Sequence of chain 4.A:
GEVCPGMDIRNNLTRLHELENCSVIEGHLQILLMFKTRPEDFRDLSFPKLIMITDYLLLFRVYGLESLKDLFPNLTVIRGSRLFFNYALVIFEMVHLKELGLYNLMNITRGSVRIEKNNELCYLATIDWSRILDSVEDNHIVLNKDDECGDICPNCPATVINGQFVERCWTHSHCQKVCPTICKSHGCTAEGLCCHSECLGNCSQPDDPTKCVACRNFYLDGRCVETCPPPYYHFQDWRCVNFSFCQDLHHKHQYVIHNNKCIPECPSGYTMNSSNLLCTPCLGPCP

Binding-site contacts:
Ligand atom N2 contacts residue ASN215 of chain 4.A at 3.0 Å (h-bond).
Ligand atom C8 contacts residue LYS190 of chain 4.A at 3.5 Å.
Ligand atom O6 contacts residue SER217 of chain 4.A at 4.1 Å.
Ligand atom C5 contacts residue CYS216 of chain 4.A at 4.2 Å (hydrophobic).
Ligand atom C5 contacts residue ASN215 of chain 4.A at 3.6 Å.
Ligand atom C3 contacts residue ASN215 of chain 4.A at 3.8 Å.
Ligand atom O5 contacts residue VAL226 of chain 4.A at 4.2 Å.
Ligand atom C2 contacts residue ASN108 of chain 4.A at 3.9 Å.
Ligand atom C4 contacts residue ASN215 of chain 4.A at 4.2 Å.
Ligand atom C8 contacts residue ASN108 of chain 4.A at 3.3 Å.
Ligand atom O5 contacts residue ASN215 of chain 4.A at 2.3 Å (h-bond).
Ligand atom C7 contacts residue ASN108 of chain 4.A at 3.6 Å.
Ligand atom C7 contacts residue LYS190 of chain 4.A at 3.8 Å.
Ligand atom O6 contacts residue VAL226 of chain 4.A at 4.3 Å.
Ligand atom O7 contacts residue LYS190 of chain 4.A at 3.2 Å.
Ligand atom C6 contacts residue SER217 of chain 4.A at 3.9 Å.
Ligand atom C6 contacts residue CYS216 of chain 4.A at 4.2 Å (hydrophobic).
Ligand atom C1 contacts residue CYS216 of chain 4.A at 4.4 Å (hydrophobic).
Ligand atom C7 contacts residue ASN215 of chain 4.A at 3.6 Å.
Ligand atom N2 contacts residue ASN108 of chain 4.A at 2.9 Å (h-bond).
Ligand atom C1 contacts residue ASN215 of chain 4.A at 1.4 Å.
Ligand atom O5 contacts residue CYS216 of chain 4.A at 3.9 Å.
Ligand atom C8 contacts residue MET110 of chain 4.A at 3.8 Å (hydrophobic).
Ligand atom C7 contacts residue MET110 of chain 4.A at 4.2 Å (hydrophobic).
Ligand atom O7 contacts residue ASN215 of chain 4.A at 3.6 Å.
Ligand atom C2 contacts residue ASN215 of chain 4.A at 2.5 Å.

This small molecule binds to this protein.
Small molecule (SMILES): CC(=O)N[C@@H]1[C@@H](O)[C@H](O)[C@@H](CO)O[C@H]1O